Sequence of chain 1.G:
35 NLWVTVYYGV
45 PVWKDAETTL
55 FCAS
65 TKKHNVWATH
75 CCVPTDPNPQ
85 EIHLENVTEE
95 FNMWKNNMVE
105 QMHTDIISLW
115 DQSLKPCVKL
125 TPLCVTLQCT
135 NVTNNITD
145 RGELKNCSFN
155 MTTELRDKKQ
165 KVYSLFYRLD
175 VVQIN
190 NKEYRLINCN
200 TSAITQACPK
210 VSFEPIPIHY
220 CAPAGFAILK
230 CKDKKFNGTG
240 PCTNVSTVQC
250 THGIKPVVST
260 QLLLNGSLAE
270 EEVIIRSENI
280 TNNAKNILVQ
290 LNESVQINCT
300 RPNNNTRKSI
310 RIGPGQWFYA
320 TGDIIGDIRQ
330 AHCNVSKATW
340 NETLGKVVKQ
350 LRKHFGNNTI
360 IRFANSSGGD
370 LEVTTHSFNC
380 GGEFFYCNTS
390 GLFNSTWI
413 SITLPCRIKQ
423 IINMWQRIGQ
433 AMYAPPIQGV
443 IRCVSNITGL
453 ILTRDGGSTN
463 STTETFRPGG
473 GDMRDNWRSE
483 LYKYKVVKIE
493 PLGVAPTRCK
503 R

Binding-site contacts:
Ligand atom C5 contacts residue NAG2 of chain 1.X at 3.9 Å.
Ligand atom C4 contacts residue ASN364 of chain 1.G at 4.4 Å.
Ligand atom C1 contacts residue SER365 of chain 1.G at 3.7 Å.
Ligand atom C8 contacts residue ASN364 of chain 1.G at 4.4 Å.
Ligand atom C2 contacts residue ASN364 of chain 1.G at 2.5 Å.
Ligand atom O7 contacts residue ASN387 of chain 1.G at 3.5 Å (h-bond).
Ligand atom C1 contacts residue ASN364 of chain 1.G at 1.5 Å.
Ligand atom C6 contacts residue NAG1 of chain 1.X at 4.4 Å.
Ligand atom C7 contacts residue NAG1 of chain 1.X at 3.6 Å.
Ligand atom O5 contacts residue ASN364 of chain 1.G at 2.5 Å (h-bond).
Ligand atom O7 contacts residue NAG1 of chain 1.X at 2.9 Å (h-bond).
Ligand atom O7 contacts residue SER389 of chain 1.G at 3.8 Å.
Ligand atom C8 contacts residue THR373 of chain 1.G at 3.7 Å.
Ligand atom C6 contacts residue NAG2 of chain 1.X at 3.4 Å.
Ligand atom O7 contacts residue ASN364 of chain 1.G at 3.3 Å (h-bond).
Ligand atom C2 contacts residue SER365 of chain 1.G at 4.3 Å.
Ligand atom C5 contacts residue ASN364 of chain 1.G at 3.8 Å.
Ligand atom C7 contacts residue ASN387 of chain 1.G at 4.4 Å.
Ligand atom N2 contacts residue SER365 of chain 1.G at 3.9 Å.
Ligand atom N2 contacts residue ASN364 of chain 1.G at 2.9 Å (h-bond).
Ligand atom C3 contacts residue ASN364 of chain 1.G at 3.9 Å.
Ligand atom C7 contacts residue ASN364 of chain 1.G at 3.3 Å.
Ligand atom N2 contacts residue NAG1 of chain 1.X at 4.4 Å.
Ligand atom C7 contacts residue SER365 of chain 1.G at 3.9 Å.
Ligand atom C8 contacts residue SER365 of chain 1.G at 3.2 Å.
Ligand atom C8 contacts residue NAG1 of chain 1.X at 3.7 Å.

A protein and the small-molecule ligand that binds it are described below.
Small molecule (SMILES): CC(=O)N[C@H]1[C@H](O[C@H]2[C@H](O)[C@@H](NC(C)=O)CO[C@@H]2CO)O[C@H](CO)[C@@H](O)[C@@H]1O